The small molecule below binds the protein below.
Small molecule (SMILES): NC(=[NH2+])NCCC[C@H](NC(=O)[C@@H]1CCCN1C(=O)[C@H](N)Cc1ccccc1)[C@H](O)CCl

Binding-site contacts:
Ligand atom CZ1 contacts residue ASP199 of chain 1.B at 3.4 Å.
Ligand atom O1 contacts residue GLU202 of chain 1.B at 3.6 Å (salt-bridge).
Ligand atom CD2 contacts residue TRP227 of chain 1.B at 3.4 Å (hydrophobic).
Ligand atom C contacts residue TRP227 of chain 1.B at 3.9 Å (hydrophobic).
Ligand atom CG1 contacts residue TYR47 of chain 1.B at 3.5 Å (hydrophobic).
Ligand atom CD2 contacts residue ILE179 of chain 1.B at 3.5 Å (hydrophobic).
Ligand atom NH1 contacts residue ALA200 of chain 1.B at 3.5 Å (h-bond).
Ligand atom N2 contacts residue HIS43 of chain 1.B at 3.1 Å (h-bond).
Ligand atom NH2 contacts residue GLY230 of chain 1.B at 3.0 Å (h-bond).
Ligand atom O1 contacts residue TRP50 of chain 1.B at 3.6 Å.
Ligand atom N contacts residue GLY228 of chain 1.B at 2.7 Å (h-bond).
Ligand atom CB contacts residue GLY228 of chain 1.B at 3.1 Å.
Ligand atom O2 contacts residue SER205 of chain 1.B at 2.1 Å (h-bond).
Ligand atom C3 contacts residue HIS43 of chain 1.B at 1.5 Å.
Ligand atom CZ1 contacts residue ALA200 of chain 1.B at 3.4 Å (hydrophobic).
Ligand atom CG1 contacts residue TRP50 of chain 1.B at 3.8 Å (hydrophobic).
Ligand atom O contacts residue GLY228 of chain 1.B at 3.0 Å (h-bond).
Ligand atom CB2 contacts residue SER205 of chain 1.B at 2.6 Å.
Ligand atom NH1 contacts residue ASP199 of chain 1.B at 3.1 Å (salt-bridge).
Ligand atom NH2 contacts residue GLY228 of chain 1.B at 3.9 Å.
Ligand atom CB2 contacts residue SER226 of chain 1.B at 3.9 Å.
Ligand atom NH2 contacts residue ALA200 of chain 1.B at 3.6 Å (h-bond).
Ligand atom C1 contacts residue HIS43 of chain 1.B at 3.7 Å.
Ligand atom N2 contacts residue SER205 of chain 1.B at 3.1 Å (h-bond).
Ligand atom O contacts residue TRP227 of chain 1.B at 3.2 Å.
Ligand atom CE2 contacts residue ILE179 of chain 1.B at 3.7 Å (hydrophobic).
Ligand atom C3 contacts residue SER205 of chain 1.B at 2.5 Å.
Ligand atom CB1 contacts residue LEU96 of chain 1.B at 3.8 Å (hydrophobic).
Ligand atom C2 contacts residue SER205 of chain 1.B at 1.5 Å.
Ligand atom CA2 contacts residue SER205 of chain 1.B at 2.4 Å.
Ligand atom C contacts residue GLY228 of chain 1.B at 3.7 Å.
Ligand atom N2 contacts residue SER226 of chain 1.B at 3.1 Å (h-bond).
Ligand atom CA contacts residue GLY228 of chain 1.B at 3.3 Å.
Ligand atom O2 contacts residue GLY203 of chain 1.B at 3.4 Å (h-bond).
Ligand atom CA2 contacts residue HIS43 of chain 1.B at 3.5 Å.
Ligand atom CB1 contacts residue HIS43 of chain 1.B at 3.5 Å.
Ligand atom O2 contacts residue HIS43 of chain 1.B at 3.8 Å.
Ligand atom C2 contacts residue HIS43 of chain 1.B at 2.7 Å.
Ligand atom NE contacts residue GLY228 of chain 1.B at 3.8 Å.
Ligand atom NH2 contacts residue ASP199 of chain 1.B at 2.4 Å (salt-bridge).

Sequence of chain 1.B:
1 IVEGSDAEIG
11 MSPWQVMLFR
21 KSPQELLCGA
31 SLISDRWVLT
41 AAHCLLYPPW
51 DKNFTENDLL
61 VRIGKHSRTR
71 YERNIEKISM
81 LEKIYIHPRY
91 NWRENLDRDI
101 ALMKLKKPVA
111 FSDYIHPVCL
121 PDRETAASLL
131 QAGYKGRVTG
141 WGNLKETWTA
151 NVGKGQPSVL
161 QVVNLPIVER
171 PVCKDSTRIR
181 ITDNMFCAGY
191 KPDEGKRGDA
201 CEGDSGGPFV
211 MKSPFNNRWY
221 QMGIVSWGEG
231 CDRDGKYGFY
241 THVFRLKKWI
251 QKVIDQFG